A small-molecule ligand and the protein it binds are described below.
Small molecule (SMILES): CC(=O)N[C@@H]1[C@@H](O)[C@H](O)[C@@H](CO)O[C@H]1O

Binding-site contacts:
Ligand atom C7 contacts residue VAL262 of chain 1.B at 3.9 Å (hydrophobic).
Ligand atom C7 contacts residue GLU225 of chain 1.B at 3.5 Å.
Ligand atom C3 contacts residue GLU225 of chain 1.B at 4.0 Å.
Ligand atom C8 contacts residue THR260 of chain 1.B at 4.0 Å.
Ligand atom C8 contacts residue PHE222 of chain 1.B at 3.5 Å (hydrophobic).
Ligand atom O5 contacts residue ASN271 of chain 1.B at 2.4 Å (h-bond).
Ligand atom C3 contacts residue ASN271 of chain 1.B at 3.7 Å.
Ligand atom C2 contacts residue ASN271 of chain 1.B at 2.3 Å.
Ligand atom C1 contacts residue ASN271 of chain 1.B at 1.4 Å.
Ligand atom C7 contacts residue ASN271 of chain 1.B at 3.4 Å.
Ligand atom C8 contacts residue GLU225 of chain 1.B at 3.5 Å.
Ligand atom N2 contacts residue GLU225 of chain 1.B at 3.3 Å (salt-bridge).
Ligand atom O7 contacts residue ASN271 of chain 1.B at 3.5 Å (h-bond).
Ligand atom O7 contacts residue GLU225 of chain 1.B at 4.2 Å.
Ligand atom N2 contacts residue ASN271 of chain 1.B at 2.8 Å (h-bond).
Ligand atom C7 contacts residue THR260 of chain 1.B at 4.2 Å.
Ligand atom N2 contacts residue THR260 of chain 1.B at 4.1 Å.
Ligand atom C8 contacts residue VAL262 of chain 1.B at 3.8 Å (hydrophobic).
Ligand atom C5 contacts residue ASN271 of chain 1.B at 3.7 Å.
Ligand atom C4 contacts residue ASN271 of chain 1.B at 4.2 Å.
Ligand atom O3 contacts residue GLU225 of chain 1.B at 3.1 Å (salt-bridge).
Ligand atom C2 contacts residue GLU225 of chain 1.B at 4.3 Å.
Ligand atom O7 contacts residue VAL262 of chain 1.B at 3.8 Å.

Sequence of chain 1.B:
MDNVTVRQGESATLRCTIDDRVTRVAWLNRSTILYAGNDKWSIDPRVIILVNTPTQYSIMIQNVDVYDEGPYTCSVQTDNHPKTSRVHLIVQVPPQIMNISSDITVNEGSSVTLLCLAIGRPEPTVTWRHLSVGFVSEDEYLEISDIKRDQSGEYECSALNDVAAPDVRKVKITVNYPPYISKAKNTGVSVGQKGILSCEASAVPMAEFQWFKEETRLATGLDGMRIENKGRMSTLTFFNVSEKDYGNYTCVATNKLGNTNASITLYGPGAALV